Sequence of chain 1.D:
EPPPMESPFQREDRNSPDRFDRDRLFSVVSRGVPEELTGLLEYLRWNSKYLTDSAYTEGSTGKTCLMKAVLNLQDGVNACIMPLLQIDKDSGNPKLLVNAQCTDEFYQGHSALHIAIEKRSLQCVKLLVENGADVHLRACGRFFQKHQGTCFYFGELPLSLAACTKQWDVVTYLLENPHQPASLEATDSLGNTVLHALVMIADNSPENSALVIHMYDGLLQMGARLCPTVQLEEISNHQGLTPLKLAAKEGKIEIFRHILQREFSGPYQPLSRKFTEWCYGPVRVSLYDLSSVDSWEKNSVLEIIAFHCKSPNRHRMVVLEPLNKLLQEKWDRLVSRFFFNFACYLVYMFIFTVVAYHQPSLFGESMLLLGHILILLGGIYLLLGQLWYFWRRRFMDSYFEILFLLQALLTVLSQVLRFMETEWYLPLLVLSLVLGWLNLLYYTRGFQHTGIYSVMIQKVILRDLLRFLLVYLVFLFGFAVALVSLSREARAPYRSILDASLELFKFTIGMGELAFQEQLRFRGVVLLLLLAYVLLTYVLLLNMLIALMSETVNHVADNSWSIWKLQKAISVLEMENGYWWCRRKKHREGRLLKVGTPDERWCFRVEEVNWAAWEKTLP

Sequence of chain 1.A:
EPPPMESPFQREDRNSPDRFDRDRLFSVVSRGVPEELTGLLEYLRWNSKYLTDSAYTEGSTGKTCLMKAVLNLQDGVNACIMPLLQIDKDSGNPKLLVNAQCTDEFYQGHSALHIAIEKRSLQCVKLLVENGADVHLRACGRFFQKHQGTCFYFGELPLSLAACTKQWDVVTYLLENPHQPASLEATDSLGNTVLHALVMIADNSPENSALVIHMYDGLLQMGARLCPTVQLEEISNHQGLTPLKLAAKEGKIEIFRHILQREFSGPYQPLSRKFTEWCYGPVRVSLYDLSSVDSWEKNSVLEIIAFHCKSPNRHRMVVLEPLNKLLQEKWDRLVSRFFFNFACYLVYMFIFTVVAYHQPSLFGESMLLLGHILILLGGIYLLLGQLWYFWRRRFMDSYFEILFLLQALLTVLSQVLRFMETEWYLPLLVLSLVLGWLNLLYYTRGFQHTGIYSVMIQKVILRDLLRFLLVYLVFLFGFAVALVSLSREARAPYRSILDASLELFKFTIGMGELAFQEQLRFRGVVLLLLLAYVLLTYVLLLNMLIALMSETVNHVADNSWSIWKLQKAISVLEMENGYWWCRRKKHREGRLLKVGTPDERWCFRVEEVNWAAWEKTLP

A small-molecule ligand and the protein it binds are described below.
Small molecule (SMILES): C=C(C)[C@@H]1CCC(C)=C[C@H]1c1c(O)cc(CCCCC)cc1O

Binding-site contacts:
Ligand atom C14 contacts residue LEU638 of chain 1.A at 3.7 Å (hydrophobic).
Ligand atom C09 contacts residue PHE540 of chain 1.D at 4.2 Å (hydrophobic).
Ligand atom C15 contacts residue VAL635 of chain 1.A at 4.1 Å (hydrophobic).
Ligand atom O01 contacts residue VAL635 of chain 1.A at 3.9 Å.
Ligand atom C07 contacts residue LEU631 of chain 1.A at 3.6 Å (hydrophobic).
Ligand atom C05 contacts residue PHE540 of chain 1.D at 3.9 Å (hydrophobic).
Ligand atom C16 contacts residue LEU631 of chain 1.A at 3.1 Å (hydrophobic).
Ligand atom C19 contacts residue MET640 of chain 1.D at 3.5 Å (hydrophobic).
Ligand atom C04 contacts residue PHE540 of chain 1.D at 4.0 Å (hydrophobic).
Ligand atom C17 contacts residue LEU541 of chain 1.D at 4.0 Å (hydrophobic).
Ligand atom C19 contacts residue LEU537 of chain 1.D at 3.7 Å (hydrophobic).
Ligand atom C19 contacts residue PHE540 of chain 1.D at 3.6 Å (hydrophobic).
Ligand atom C20 contacts residue LEU538 of chain 1.D at 4.1 Å (hydrophobic).
Ligand atom C07 contacts residue LEU541 of chain 1.D at 4.1 Å (hydrophobic).
Ligand atom C16 contacts residue VAL635 of chain 1.A at 3.5 Å (hydrophobic).
Ligand atom C11 contacts residue VAL635 of chain 1.A at 3.8 Å (hydrophobic).
Ligand atom C15 contacts residue LEU537 of chain 1.D at 4.3 Å (hydrophobic).
Ligand atom C13 contacts residue LEU631 of chain 1.A at 4.1 Å (hydrophobic).
Ligand atom O02 contacts residue PHE540 of chain 1.D at 3.9 Å.
Ligand atom C12 contacts residue LEU537 of chain 1.D at 3.3 Å (hydrophobic).
Ligand atom O02 contacts residue LEU541 of chain 1.D at 3.3 Å (h-bond).
Ligand atom O02 contacts residue LEU537 of chain 1.D at 2.4 Å (h-bond).
Ligand atom O01 contacts residue LEU631 of chain 1.A at 2.5 Å (h-bond).
Ligand atom C13 contacts residue THR604 of chain 1.D at 4.2 Å.
Ligand atom C05 contacts residue LEU637 of chain 1.D at 4.1 Å (hydrophobic).
Ligand atom C06 contacts residue TYR634 of chain 1.A at 4.0 Å (hydrophobic).
Ligand atom O01 contacts residue TYR634 of chain 1.A at 4.0 Å.
Ligand atom C09 contacts residue LEU631 of chain 1.A at 4.1 Å (hydrophobic).
Ligand atom C12 contacts residue LEU541 of chain 1.D at 3.8 Å (hydrophobic).
Ligand atom C10 contacts residue LEU537 of chain 1.D at 4.0 Å (hydrophobic).
Ligand atom C06 contacts residue LEU637 of chain 1.D at 4.2 Å (hydrophobic).
Ligand atom C13 contacts residue PHE601 of chain 1.D at 4.2 Å (hydrophobic).
Ligand atom C14 contacts residue LEU537 of chain 1.D at 3.7 Å (hydrophobic).
Ligand atom C20 contacts residue LEU541 of chain 1.D at 4.0 Å (hydrophobic).
Ligand atom C14 contacts residue VAL635 of chain 1.A at 3.8 Å (hydrophobic).
Ligand atom C17 contacts residue LEU537 of chain 1.D at 3.4 Å (hydrophobic).
Ligand atom C11 contacts residue LEU631 of chain 1.A at 3.3 Å (hydrophobic).
Ligand atom C14 contacts residue TYR634 of chain 1.A at 4.3 Å (hydrophobic).
Ligand atom C06 contacts residue PHE540 of chain 1.D at 4.4 Å (hydrophobic).
Ligand atom C13 contacts residue TYR544 of chain 1.D at 4.0 Å (hydrophobic).